Sequence of chain 1.A:
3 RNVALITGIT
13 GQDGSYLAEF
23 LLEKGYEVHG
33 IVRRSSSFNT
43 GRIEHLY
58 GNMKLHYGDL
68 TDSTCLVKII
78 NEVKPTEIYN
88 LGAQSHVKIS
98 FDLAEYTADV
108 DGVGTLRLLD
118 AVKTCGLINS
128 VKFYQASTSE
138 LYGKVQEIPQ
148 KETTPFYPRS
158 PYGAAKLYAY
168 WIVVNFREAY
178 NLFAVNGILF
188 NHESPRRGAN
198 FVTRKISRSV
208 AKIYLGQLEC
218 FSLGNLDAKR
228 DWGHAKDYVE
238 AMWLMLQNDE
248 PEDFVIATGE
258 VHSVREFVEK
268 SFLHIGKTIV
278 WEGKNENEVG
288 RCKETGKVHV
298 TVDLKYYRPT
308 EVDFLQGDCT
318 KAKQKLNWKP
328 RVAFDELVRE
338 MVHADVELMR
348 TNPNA

A small-molecule ligand and the protein it binds are described below.
Small molecule (SMILES): C[C@H]1O[C@H](OP(=O)(O)OP(=O)(O)OC[C@H]2O[C@@H](n3cnc4c(=O)[nH]c(N)nc43)[C@H](O)[C@@H]2O)[C@@H](O)[C@@H](O)C1=O

Binding-site contacts:
Ligand atom O4 contacts residue ARG305 of chain 1.A at 2.9 Å (salt-bridge).
Ligand atom O7 contacts residue ARG194 of chain 1.A at 3.0 Å (salt-bridge).
Ligand atom C4 contacts residue ARG305 of chain 1.A at 3.5 Å.
Ligand atom O12 contacts residue ARG227 of chain 1.A at 3.0 Å (salt-bridge).
Ligand atom C12 contacts residue TYR159 of chain 1.A at 3.6 Å (hydrophobic).
Ligand atom N3 contacts residue ARG305 of chain 1.A at 3.3 Å (salt-bridge).
Ligand atom O7 contacts residue NAP1 of chain 1.G at 3.3 Å.
Ligand atom O14 contacts residue VAL261 of chain 1.A at 3.4 Å.
Ligand atom C14 contacts residue VAL199 of chain 1.A at 3.5 Å (hydrophobic).
Ligand atom N3 contacts residue ASN197 of chain 1.A at 2.9 Å (h-bond).
Ligand atom O9 contacts residue NAP1 of chain 1.G at 3.6 Å (h-bond).
Ligand atom N contacts residue GLY221 of chain 1.A at 2.9 Å (h-bond).
Ligand atom C11 contacts residue THR135 of chain 1.A at 3.5 Å.
Ligand atom C11 contacts residue SER136 of chain 1.A at 3.5 Å.
Ligand atom C1 contacts residue VAL199 of chain 1.A at 3.5 Å (hydrophobic).
Ligand atom O13 contacts residue VAL199 of chain 1.A at 2.9 Å (h-bond).
Ligand atom C5 contacts residue ARG227 of chain 1.A at 3.5 Å.
Ligand atom C11 contacts residue NAP1 of chain 1.G at 3.2 Å.
Ligand atom N2 contacts residue VAL199 of chain 1.A at 3.5 Å.
Ligand atom O8 contacts residue ASN188 of chain 1.A at 3.1 Å (h-bond).
Ligand atom O10 contacts residue TYR159 of chain 1.A at 2.7 Å (h-bond).
Ligand atom O2 contacts residue ARG227 of chain 1.A at 3.0 Å (salt-bridge).
Ligand atom O1 contacts residue ARG305 of chain 1.A at 3.2 Å.
Ligand atom O11 contacts residue ARG305 of chain 1.A at 2.9 Å (salt-bridge).
Ligand atom O10 contacts residue THR135 of chain 1.A at 2.7 Å (h-bond).
Ligand atom O9 contacts residue TYR159 of chain 1.A at 3.0 Å (h-bond).
Ligand atom O contacts residue LEU220 of chain 1.A at 3.5 Å.
Ligand atom O contacts residue LYS202 of chain 1.A at 2.8 Å (salt-bridge).
Ligand atom O1 contacts residue GLU308 of chain 1.A at 2.8 Å (salt-bridge).
Ligand atom O11 contacts residue VAL94 of chain 1.A at 3.4 Å.
Ligand atom O10 contacts residue NAP1 of chain 1.G at 3.5 Å.
Ligand atom O2 contacts residue GLU308 of chain 1.A at 3.0 Å (salt-bridge).
Ligand atom O9 contacts residue SER92 of chain 1.A at 2.7 Å (h-bond).
Ligand atom C11 contacts residue ASN188 of chain 1.A at 3.5 Å.
Ligand atom O2 contacts residue ALA225 of chain 1.A at 3.1 Å.
Ligand atom C2 contacts residue ASN222 of chain 1.A at 3.4 Å.
Ligand atom C12 contacts residue THR135 of chain 1.A at 3.5 Å.
Ligand atom C13 contacts residue SER92 of chain 1.A at 3.3 Å.
Ligand atom N2 contacts residue ARG305 of chain 1.A at 3.4 Å (salt-bridge).
Ligand atom O12 contacts residue ASN188 of chain 1.A at 2.9 Å (h-bond).